Binding-site contacts:
Ligand atom OP1 contacts residue ASP273 of chain 54.A at 3.3 Å.
Ligand atom OP2 contacts residue ASP273 of chain 54.A at 2.4 Å.
Ligand atom P contacts residue TYR271 of chain 54.A at 4.5 Å.
Ligand atom OP1 contacts residue ASN491 of chain 54.A at 3.6 Å.
Ligand atom C5' contacts residue ASN491 of chain 54.A at 4.0 Å.
Ligand atom OP1 contacts residue PHE272 of chain 54.A at 3.4 Å.
Ligand atom P contacts residue PHE272 of chain 54.A at 4.3 Å.
Ligand atom O5' contacts residue ASN491 of chain 54.A at 3.5 Å (h-bond).
Ligand atom O5' contacts residue ASP273 of chain 54.A at 4.1 Å.
Ligand atom OP1 contacts residue TYR271 of chain 54.A at 3.1 Å (h-bond).
Ligand atom C5' contacts residue ASP273 of chain 54.A at 3.8 Å.
Ligand atom OP2 contacts residue ASN491 of chain 54.A at 1.7 Å (h-bond).
Ligand atom P contacts residue ASN491 of chain 54.A at 3.0 Å.
Ligand atom P contacts residue ASP273 of chain 54.A at 2.8 Å.

Sequence of chain 54.A:
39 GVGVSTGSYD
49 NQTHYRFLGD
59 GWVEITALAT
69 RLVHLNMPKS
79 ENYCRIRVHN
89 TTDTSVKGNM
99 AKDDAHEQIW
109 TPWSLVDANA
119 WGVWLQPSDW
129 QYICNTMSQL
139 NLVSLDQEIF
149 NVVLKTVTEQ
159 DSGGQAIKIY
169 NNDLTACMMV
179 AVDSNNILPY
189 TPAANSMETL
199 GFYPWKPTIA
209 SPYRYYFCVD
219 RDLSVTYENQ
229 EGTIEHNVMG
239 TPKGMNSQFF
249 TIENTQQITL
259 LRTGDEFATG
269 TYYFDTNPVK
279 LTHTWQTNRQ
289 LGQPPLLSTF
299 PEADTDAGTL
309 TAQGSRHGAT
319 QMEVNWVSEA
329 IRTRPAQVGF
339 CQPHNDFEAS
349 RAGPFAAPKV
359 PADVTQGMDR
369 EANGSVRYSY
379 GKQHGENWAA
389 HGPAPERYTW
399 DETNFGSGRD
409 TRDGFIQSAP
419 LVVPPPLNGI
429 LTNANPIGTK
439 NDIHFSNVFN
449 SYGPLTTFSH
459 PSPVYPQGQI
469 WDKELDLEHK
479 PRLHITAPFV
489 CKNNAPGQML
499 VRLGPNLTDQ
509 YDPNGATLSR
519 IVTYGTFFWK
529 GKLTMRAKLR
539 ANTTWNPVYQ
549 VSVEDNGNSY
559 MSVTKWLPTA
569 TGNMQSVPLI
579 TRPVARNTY

This protein binds this small molecule.
Small molecule (SMILES): Nc1ncnc2c1ncn2[C@H]1C[C@H](O)[C@@H](COP(=O)(O)O)O1